A small-molecule ligand and the protein it binds are described below.
Small molecule (SMILES): CC(=O)N[C@@H]1[C@@H](O)[C@H](O)[C@@H](CO)O[C@H]1O

Binding-site contacts:
Ligand atom C1 contacts residue ASN154 of chain 14.A at 1.4 Å.
Ligand atom C8 contacts residue ASN154 of chain 14.A at 3.9 Å.
Ligand atom C5 contacts residue ASN154 of chain 14.A at 3.6 Å.
Ligand atom C5 contacts residue SER156 of chain 14.A at 3.9 Å.
Ligand atom C2 contacts residue SER156 of chain 14.A at 4.3 Å.
Ligand atom N2 contacts residue ASN154 of chain 14.A at 3.0 Å (h-bond).
Ligand atom O5 contacts residue SER156 of chain 14.A at 3.9 Å.
Ligand atom N2 contacts residue SER156 of chain 14.A at 4.2 Å.
Ligand atom O7 contacts residue ASN154 of chain 14.A at 3.6 Å.
Ligand atom C7 contacts residue ASN154 of chain 14.A at 3.4 Å.
Ligand atom O5 contacts residue ASN154 of chain 14.A at 2.4 Å (h-bond).
Ligand atom C3 contacts residue ASN154 of chain 14.A at 3.9 Å.
Ligand atom C4 contacts residue ASN154 of chain 14.A at 4.2 Å.
Ligand atom C1 contacts residue SER156 of chain 14.A at 3.3 Å.
Ligand atom C2 contacts residue ASN154 of chain 14.A at 2.5 Å.

Sequence of chain 14.A:
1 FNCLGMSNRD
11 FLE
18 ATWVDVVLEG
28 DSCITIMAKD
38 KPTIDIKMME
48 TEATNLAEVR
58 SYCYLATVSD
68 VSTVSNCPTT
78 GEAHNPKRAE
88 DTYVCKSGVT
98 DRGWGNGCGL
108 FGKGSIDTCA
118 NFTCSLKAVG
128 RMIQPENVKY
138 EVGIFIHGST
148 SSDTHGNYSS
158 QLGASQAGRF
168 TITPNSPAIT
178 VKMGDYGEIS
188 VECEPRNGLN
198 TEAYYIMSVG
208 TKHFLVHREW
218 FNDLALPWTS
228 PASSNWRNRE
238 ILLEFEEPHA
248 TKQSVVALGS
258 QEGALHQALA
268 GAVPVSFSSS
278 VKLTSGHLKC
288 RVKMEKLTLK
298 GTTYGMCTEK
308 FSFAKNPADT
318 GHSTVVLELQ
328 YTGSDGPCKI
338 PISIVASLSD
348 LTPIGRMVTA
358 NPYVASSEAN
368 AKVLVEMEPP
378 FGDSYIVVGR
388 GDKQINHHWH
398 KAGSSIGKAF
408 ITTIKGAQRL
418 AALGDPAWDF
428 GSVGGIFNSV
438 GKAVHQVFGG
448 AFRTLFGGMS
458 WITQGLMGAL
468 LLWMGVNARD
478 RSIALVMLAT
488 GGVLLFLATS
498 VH